The protein below binds the small molecule below.
Small molecule (SMILES): COc1ccc(C[C@H](N)C(=O)N[C@H]2[C@@H](O)[C@H](n3cnc4c(N)ncnc43)O[C@@H]2CO)cc1

Sequence of chain 1.A:
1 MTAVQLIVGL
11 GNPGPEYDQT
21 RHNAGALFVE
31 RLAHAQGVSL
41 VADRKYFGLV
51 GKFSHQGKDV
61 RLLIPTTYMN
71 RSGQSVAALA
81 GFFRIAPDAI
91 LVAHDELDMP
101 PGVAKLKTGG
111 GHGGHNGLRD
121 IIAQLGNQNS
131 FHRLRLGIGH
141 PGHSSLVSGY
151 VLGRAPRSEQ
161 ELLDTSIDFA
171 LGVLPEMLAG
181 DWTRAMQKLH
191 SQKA

Binding-site contacts:
Ligand atom C2' contacts residue ASN116 of chain 1.A at 3.5 Å.
Ligand atom C6 contacts residue GLY114 of chain 1.A at 3.4 Å.
Ligand atom CMZ contacts residue LEU152 of chain 1.A at 3.6 Å (hydrophobic).
Ligand atom C8 contacts residue HIS22 of chain 1.A at 3.5 Å.
Ligand atom N6 contacts residue GLY113 of chain 1.A at 3.0 Å (h-bond).
Ligand atom C5' contacts residue LEU152 of chain 1.A at 3.6 Å (hydrophobic).
Ligand atom N contacts residue ASN70 of chain 1.A at 3.1 Å (h-bond).
Ligand atom CA contacts residue MET69 of chain 1.A at 3.3 Å (hydrophobic).
Ligand atom CB contacts residue ASN12 of chain 1.A at 3.1 Å.
Ligand atom N3 contacts residue GLY114 of chain 1.A at 3.5 Å (h-bond).
Ligand atom C contacts residue MET69 of chain 1.A at 3.7 Å (hydrophobic).
Ligand atom N7 contacts residue GOL1 of chain 1.B at 2.7 Å (h-bond).
Ligand atom C3' contacts residue HIS22 of chain 1.A at 3.7 Å.
Ligand atom C5 contacts residue GLY114 of chain 1.A at 3.0 Å.
Ligand atom N7 contacts residue LEU97 of chain 1.A at 3.6 Å.
Ligand atom C1' contacts residue VAL151 of chain 1.A at 3.7 Å (hydrophobic).
Ligand atom O4' contacts residue VAL151 of chain 1.A at 3.3 Å.
Ligand atom O contacts residue ASN12 of chain 1.A at 3.0 Å (h-bond).
Ligand atom N3' contacts residue HIS22 of chain 1.A at 3.7 Å.
Ligand atom O2' contacts residue ASN116 of chain 1.A at 3.0 Å (h-bond).
Ligand atom C5 contacts residue GOL1 of chain 1.B at 3.2 Å.
Ligand atom O2' contacts residue HIS22 of chain 1.A at 2.8 Å (h-bond).
Ligand atom CA contacts residue ASN12 of chain 1.A at 3.5 Å.
Ligand atom CD1 contacts residue TYR17 of chain 1.A at 3.2 Å (hydrophobic).
Ligand atom C2' contacts residue HIS22 of chain 1.A at 3.4 Å.
Ligand atom C6 contacts residue GOL1 of chain 1.B at 3.4 Å.
Ligand atom O contacts residue LEU152 of chain 1.A at 3.5 Å.
Ligand atom C4 contacts residue GLY114 of chain 1.A at 3.1 Å.
Ligand atom C5' contacts residue SER148 of chain 1.A at 3.4 Å.
Ligand atom C8 contacts residue HIS115 of chain 1.A at 3.7 Å.
Ligand atom CE1 contacts residue TYR17 of chain 1.A at 3.0 Å (hydrophobic).
Ligand atom C8 contacts residue GLY114 of chain 1.A at 3.6 Å.
Ligand atom N6 contacts residue GOL1 of chain 1.B at 2.9 Å (h-bond).
Ligand atom O contacts residue HIS22 of chain 1.A at 3.3 Å.
Ligand atom N7 contacts residue GLY114 of chain 1.A at 3.4 Å (h-bond).
Ligand atom C1' contacts residue HIS22 of chain 1.A at 3.3 Å.
Ligand atom N9 contacts residue GLY114 of chain 1.A at 3.5 Å (h-bond).
Ligand atom C4' contacts residue VAL151 of chain 1.A at 3.6 Å (hydrophobic).
Ligand atom O5' contacts residue SER148 of chain 1.A at 2.7 Å (h-bond).
Ligand atom CZ contacts residue LEU152 of chain 1.A at 3.7 Å (hydrophobic).